A small-molecule ligand and the protein it binds are described below.
Small molecule (SMILES): CC1=C(/C=C/C(C)=C\C=C\C(C)=C\C(=O)O)C(C)(C)CCC1

Sequence of chain 1.B:
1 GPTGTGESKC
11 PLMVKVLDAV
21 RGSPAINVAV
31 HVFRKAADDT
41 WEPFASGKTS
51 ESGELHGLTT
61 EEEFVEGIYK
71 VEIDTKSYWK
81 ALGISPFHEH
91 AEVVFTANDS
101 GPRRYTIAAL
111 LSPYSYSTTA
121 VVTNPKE

Binding-site contacts:
Ligand atom C13 contacts residue THR106 of chain 1.B at 4.0 Å.
Ligand atom C12 contacts residue THR106 of chain 1.B at 4.3 Å.
Ligand atom C12 contacts residue GLU127 of chain 1.B at 3.3 Å.
Ligand atom C3 contacts residue LEU110 of chain 1.B at 3.7 Å (hydrophobic).
Ligand atom C19 contacts residue LEU17 of chain 1.B at 2.8 Å (hydrophobic).
Ligand atom C9 contacts residue ALA108 of chain 1.B at 4.5 Å (hydrophobic).
Ligand atom C7 contacts residue LEU17 of chain 1.B at 3.3 Å (hydrophobic).
Ligand atom C13 contacts residue GLU127 of chain 1.B at 3.2 Å.
Ligand atom C3 contacts residue SER117 of chain 1.B at 4.4 Å.
Ligand atom C10 contacts residue ALA108 of chain 1.B at 4.4 Å (hydrophobic).
Ligand atom C16 contacts residue LEU17 of chain 1.B at 4.5 Å (hydrophobic).
Ligand atom O2 contacts residue GLU127 of chain 1.B at 3.6 Å (salt-bridge).
Ligand atom C16 contacts residue LEU110 of chain 1.B at 4.4 Å (hydrophobic).
Ligand atom C4 contacts residue LEU110 of chain 1.B at 3.5 Å (hydrophobic).
Ligand atom C14 contacts residue GLU127 of chain 1.B at 2.3 Å.
Ligand atom C11 contacts residue LYS15 of chain 1.B at 4.2 Å.
Ligand atom C19 contacts residue LYS15 of chain 1.B at 3.7 Å.
Ligand atom C5 contacts residue LEU110 of chain 1.B at 3.7 Å (hydrophobic).
Ligand atom C13 contacts residue VAL121 of chain 1.B at 3.6 Å (hydrophobic).
Ligand atom C15 contacts residue VAL121 of chain 1.B at 3.9 Å (hydrophobic).
Ligand atom C2 contacts residue LEU110 of chain 1.B at 3.5 Å (hydrophobic).
Ligand atom C1 contacts residue LEU110 of chain 1.B at 4.4 Å (hydrophobic).
Ligand atom C9 contacts residue LEU17 of chain 1.B at 3.9 Å (hydrophobic).
Ligand atom C20 contacts residue VAL121 of chain 1.B at 3.1 Å (hydrophobic).
Ligand atom O1 contacts residue GLU127 of chain 1.B at 2.0 Å (salt-bridge).
Ligand atom C18 contacts residue THR119 of chain 1.B at 4.2 Å.
Ligand atom C15 contacts residue GLU127 of chain 1.B at 2.4 Å.
Ligand atom C20 contacts residue ALA108 of chain 1.B at 4.4 Å (hydrophobic).
Ligand atom C18 contacts residue SER117 of chain 1.B at 4.5 Å.
Ligand atom C8 contacts residue ALA108 of chain 1.B at 4.3 Å (hydrophobic).
Ligand atom C18 contacts residue ALA109 of chain 1.B at 4.1 Å (hydrophobic).
Ligand atom C14 contacts residue THR106 of chain 1.B at 3.8 Å.
Ligand atom C18 contacts residue LEU110 of chain 1.B at 4.0 Å (hydrophobic).
Ligand atom C6 contacts residue LEU17 of chain 1.B at 4.4 Å (hydrophobic).
Ligand atom C18 contacts residue ALA108 of chain 1.B at 3.8 Å (hydrophobic).
Ligand atom C14 contacts residue VAL121 of chain 1.B at 3.2 Å (hydrophobic).
Ligand atom C8 contacts residue LEU17 of chain 1.B at 3.9 Å (hydrophobic).
Ligand atom C4 contacts residue SER117 of chain 1.B at 3.8 Å.
Ligand atom O2 contacts residue VAL121 of chain 1.B at 3.8 Å.